Binding-site contacts:
Ligand atom C7 contacts residue GLU252 of chain 1.A at 3.7 Å.
Ligand atom C1 contacts residue TYR277 of chain 1.A at 4.1 Å (hydrophobic).
Ligand atom C3 contacts residue TYR277 of chain 1.A at 4.2 Å (hydrophobic).
Ligand atom C1 contacts residue GLU252 of chain 1.A at 3.4 Å.
Ligand atom C4 contacts residue ASN128 of chain 1.A at 4.2 Å.
Ligand atom C1 contacts residue ASN128 of chain 1.A at 1.4 Å.
Ligand atom O5 contacts residue TYR277 of chain 1.A at 3.5 Å (h-bond).
Ligand atom O2 contacts residue ARG337 of chain 1.A at 3.6 Å.
Ligand atom O3 contacts residue TYR277 of chain 1.A at 3.2 Å (h-bond).
Ligand atom C5 contacts residue TYR277 of chain 1.A at 3.6 Å (hydrophobic).
Ligand atom C2 contacts residue TYR277 of chain 1.A at 3.6 Å (hydrophobic).
Ligand atom C2 contacts residue GLU252 of chain 1.A at 3.5 Å.
Ligand atom C3 contacts residue ASN128 of chain 1.A at 3.7 Å.
Ligand atom C8 contacts residue ASN128 of chain 1.A at 4.3 Å.
Ligand atom C5 contacts residue ASN128 of chain 1.A at 3.7 Å.
Ligand atom N2 contacts residue GLU252 of chain 1.A at 2.8 Å (salt-bridge).
Ligand atom O5 contacts residue TYR277 of chain 1.A at 4.0 Å.
Ligand atom C8 contacts residue ILE253 of chain 1.A at 4.3 Å (hydrophobic).
Ligand atom C3 contacts residue ILE253 of chain 1.A at 3.6 Å (hydrophobic).
Ligand atom O6 contacts residue TYR277 of chain 1.A at 4.0 Å.
Ligand atom O3 contacts residue ILE253 of chain 1.A at 3.6 Å.
Ligand atom C2 contacts residue TYR277 of chain 1.A at 4.2 Å (hydrophobic).
Ligand atom C7 contacts residue ASN128 of chain 1.A at 3.1 Å.
Ligand atom N2 contacts residue ASN128 of chain 1.A at 2.8 Å (h-bond).
Ligand atom C8 contacts residue GLU252 of chain 1.A at 3.8 Å.
Ligand atom C4 contacts residue TYR277 of chain 1.A at 4.2 Å (hydrophobic).
Ligand atom O7 contacts residue ASN128 of chain 1.A at 3.2 Å (h-bond).
Ligand atom C3 contacts residue GLU252 of chain 1.A at 3.9 Å.
Ligand atom C1 contacts residue TYR277 of chain 1.A at 3.9 Å (hydrophobic).
Ligand atom C3 contacts residue TYR277 of chain 1.A at 3.6 Å (hydrophobic).
Ligand atom O4 contacts residue ILE253 of chain 1.A at 4.2 Å.
Ligand atom N2 contacts residue ILE253 of chain 1.A at 4.0 Å.
Ligand atom C4 contacts residue TYR277 of chain 1.A at 4.3 Å (hydrophobic).
Ligand atom O5 contacts residue ARG337 of chain 1.A at 4.3 Å.
Ligand atom O5 contacts residue ASN128 of chain 1.A at 2.4 Å (h-bond).
Ligand atom O7 contacts residue ILE253 of chain 1.A at 4.2 Å.
Ligand atom C3 contacts residue TYR277 of chain 1.A at 4.2 Å (hydrophobic).
Ligand atom C2 contacts residue ASN128 of chain 1.A at 2.3 Å.
Ligand atom C8 contacts residue LEU254 of chain 1.A at 3.8 Å (hydrophobic).
Ligand atom O3 contacts residue TYR277 of chain 1.A at 3.1 Å (h-bond).

This protein binds this small molecule.
Small molecule (SMILES): CC(=O)N[C@H]1[C@H](O[C@H]2[C@H](O)[C@@H](NC(C)=O)CO[C@@H]2CO)O[C@H](CO)[C@@H](O[C@@H]2O[C@H](CO[C@H]3O[C@H](CO)[C@@H](O)[C@H](O)[C@@H]3O)[C@@H](O)[C@H](O[C@H]3O[C@H](CO)[C@@H](O)[C@H](O)[C@@H]3O)[C@@H]2O)[C@@H]1O

Sequence of chain 1.A:
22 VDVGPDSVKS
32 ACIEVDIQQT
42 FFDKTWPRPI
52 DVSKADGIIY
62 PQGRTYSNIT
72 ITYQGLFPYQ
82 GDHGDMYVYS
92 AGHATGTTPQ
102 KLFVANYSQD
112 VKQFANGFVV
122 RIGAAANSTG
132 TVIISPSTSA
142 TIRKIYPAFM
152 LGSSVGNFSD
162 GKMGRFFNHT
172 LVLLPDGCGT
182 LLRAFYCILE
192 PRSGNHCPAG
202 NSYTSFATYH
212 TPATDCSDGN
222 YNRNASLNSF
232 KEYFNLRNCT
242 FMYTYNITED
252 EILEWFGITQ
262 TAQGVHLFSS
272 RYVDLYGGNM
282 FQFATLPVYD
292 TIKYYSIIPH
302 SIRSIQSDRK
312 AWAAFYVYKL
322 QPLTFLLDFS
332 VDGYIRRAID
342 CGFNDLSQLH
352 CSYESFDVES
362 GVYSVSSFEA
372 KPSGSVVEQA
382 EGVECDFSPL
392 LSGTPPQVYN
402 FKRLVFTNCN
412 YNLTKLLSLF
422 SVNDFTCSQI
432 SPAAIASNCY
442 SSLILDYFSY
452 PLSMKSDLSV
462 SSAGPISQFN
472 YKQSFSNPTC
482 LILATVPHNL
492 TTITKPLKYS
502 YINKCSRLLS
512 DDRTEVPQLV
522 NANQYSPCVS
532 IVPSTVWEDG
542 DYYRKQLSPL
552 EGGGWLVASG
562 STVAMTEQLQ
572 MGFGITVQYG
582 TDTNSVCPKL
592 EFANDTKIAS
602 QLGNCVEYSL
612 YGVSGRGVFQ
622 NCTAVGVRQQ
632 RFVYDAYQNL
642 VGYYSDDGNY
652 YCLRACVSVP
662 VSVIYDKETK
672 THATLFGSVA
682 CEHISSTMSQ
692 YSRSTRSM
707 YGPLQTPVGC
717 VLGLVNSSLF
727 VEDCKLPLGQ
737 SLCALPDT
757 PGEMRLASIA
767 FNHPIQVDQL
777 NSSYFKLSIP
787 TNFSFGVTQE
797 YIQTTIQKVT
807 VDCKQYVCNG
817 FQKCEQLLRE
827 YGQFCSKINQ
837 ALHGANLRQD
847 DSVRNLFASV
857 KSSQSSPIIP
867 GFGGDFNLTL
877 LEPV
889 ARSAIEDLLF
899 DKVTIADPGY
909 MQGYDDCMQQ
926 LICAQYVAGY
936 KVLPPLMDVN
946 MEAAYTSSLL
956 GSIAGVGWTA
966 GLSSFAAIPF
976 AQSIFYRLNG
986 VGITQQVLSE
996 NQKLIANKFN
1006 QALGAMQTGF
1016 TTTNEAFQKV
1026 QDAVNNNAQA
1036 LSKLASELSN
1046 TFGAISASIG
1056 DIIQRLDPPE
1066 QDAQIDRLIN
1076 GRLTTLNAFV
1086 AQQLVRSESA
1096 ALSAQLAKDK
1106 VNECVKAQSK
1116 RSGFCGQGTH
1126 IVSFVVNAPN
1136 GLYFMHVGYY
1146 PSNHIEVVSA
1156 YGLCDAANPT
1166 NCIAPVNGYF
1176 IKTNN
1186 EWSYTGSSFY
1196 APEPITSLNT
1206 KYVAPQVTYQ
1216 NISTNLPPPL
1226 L